A protein and the small-molecule ligand that binds it are described below.
Small molecule (SMILES): [H]/N=C(/N)c1cc(-c2ccccc2)c(CNC(=O)[C@H]2CCCOCC2)s1

Sequence of chain 1.A:
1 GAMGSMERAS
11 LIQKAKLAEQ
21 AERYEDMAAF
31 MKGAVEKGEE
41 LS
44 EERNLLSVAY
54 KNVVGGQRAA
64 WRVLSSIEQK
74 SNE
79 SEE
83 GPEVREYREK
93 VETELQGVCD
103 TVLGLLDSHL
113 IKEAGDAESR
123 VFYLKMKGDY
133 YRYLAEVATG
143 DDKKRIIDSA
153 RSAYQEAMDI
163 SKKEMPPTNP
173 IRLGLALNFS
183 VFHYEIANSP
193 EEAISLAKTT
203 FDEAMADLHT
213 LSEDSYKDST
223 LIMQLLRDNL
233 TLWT

Binding-site contacts:
Ligand atom N01 contacts residue GLU19 of chain 1.A at 2.8 Å (salt-bridge).
Ligand atom O11 contacts residue ASN47 of chain 1.A at 4.2 Å.
Ligand atom C05 contacts residue GLU44 of chain 1.A at 4.2 Å.
Ligand atom N09 contacts residue ASN47 of chain 1.A at 3.3 Å (h-bond).
Ligand atom C22 contacts residue CSO43 of chain 1.A at 3.7 Å.
Ligand atom C05 contacts residue ASN47 of chain 1.A at 4.2 Å.
Ligand atom C02 contacts residue LEU48 of chain 1.A at 4.4 Å (hydrophobic).
Ligand atom C25 contacts residue GLU44 of chain 1.A at 3.8 Å.
Ligand atom S19 contacts residue ASN47 of chain 1.A at 3.9 Å.
Ligand atom C24 contacts residue GLU44 of chain 1.A at 3.8 Å.
Ligand atom C15 contacts residue PRO172 of chain 1.A at 3.2 Å (hydrophobic).
Ligand atom C04 contacts residue ASN47 of chain 1.A at 4.1 Å.
Ligand atom C02 contacts residue GLU19 of chain 1.A at 3.6 Å.
Ligand atom C07 contacts residue ASN47 of chain 1.A at 3.9 Å.
Ligand atom C10 contacts residue ASN47 of chain 1.A at 4.3 Å.
Ligand atom N01 contacts residue LEU48 of chain 1.A at 3.5 Å.
Ligand atom C15 contacts residue ASP220 of chain 1.A at 4.1 Å.
Ligand atom C21 contacts residue CSO43 of chain 1.A at 4.0 Å.
Ligand atom C14 contacts residue ASP220 of chain 1.A at 4.4 Å.
Ligand atom C17 contacts residue ASP220 of chain 1.A at 3.3 Å.
Ligand atom N03 contacts residue GLU19 of chain 1.A at 2.8 Å (salt-bridge).
Ligand atom O16 contacts residue ASP220 of chain 1.A at 4.3 Å.
Ligand atom C18 contacts residue ASP220 of chain 1.A at 4.2 Å.
Ligand atom C08 contacts residue ASN47 of chain 1.A at 3.9 Å.
Ligand atom C21 contacts residue GLU44 of chain 1.A at 3.7 Å.
Ligand atom C20 contacts residue GLU44 of chain 1.A at 4.0 Å.
Ligand atom C22 contacts residue GLU44 of chain 1.A at 3.8 Å.
Ligand atom C06 contacts residue ASN47 of chain 1.A at 4.2 Å.
Ligand atom C14 contacts residue PRO172 of chain 1.A at 4.2 Å (hydrophobic).
Ligand atom C23 contacts residue GLU44 of chain 1.A at 3.8 Å.
Ligand atom N03 contacts residue VAL51 of chain 1.A at 3.7 Å.
Ligand atom C13 contacts residue ASP220 of chain 1.A at 3.8 Å.
Ligand atom O16 contacts residue PRO172 of chain 1.A at 4.0 Å.
Ligand atom C21 contacts residue ASN47 of chain 1.A at 4.3 Å.